A protein and the small-molecule ligand that binds it are described below.
Small molecule (SMILES): O=c1ccn([C@@H]2O[C@H](CO[P](=O)(O)O[C@H]3[C@@H](O)[C@H](n4ccc(=O)[nH]c4=O)O[C@@H]3CO[P](=O)(O)O[C@H]3[C@@H](O)[C@H](n4ccc(=O)[nH]c4=O)O[C@@H]3CO[P](=O)(O)O[C@H]3[C@@H](O)[C@H](n4ccc(=O)[nH]c4=O)O[C@@H]3COP(=O)=O)[C@@H](O)[C@H]2O)c(=O)[nH]1

Sequence of chain 34.A:
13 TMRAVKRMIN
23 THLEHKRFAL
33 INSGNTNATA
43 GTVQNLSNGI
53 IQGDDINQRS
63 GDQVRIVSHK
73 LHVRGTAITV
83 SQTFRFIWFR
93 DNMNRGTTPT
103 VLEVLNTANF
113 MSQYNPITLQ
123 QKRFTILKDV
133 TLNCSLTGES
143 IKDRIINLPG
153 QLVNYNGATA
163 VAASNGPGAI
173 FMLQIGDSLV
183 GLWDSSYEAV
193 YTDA

Binding-site contacts:
Ligand atom P contacts residue ARG19 of chain 34.A at 2.8 Å.
Ligand atom O2 contacts residue A3 of chain 34.B at 3.2 Å.
Ligand atom N3 contacts residue A3 of chain 34.B at 2.8 Å (h-bond).
Ligand atom C3' contacts residue ARG15 of chain 34.A at 3.8 Å.
Ligand atom OP1 contacts residue ARG15 of chain 34.A at 2.5 Å.
Ligand atom C5' contacts residue ARG19 of chain 34.A at 3.2 Å.
Ligand atom N3 contacts residue A1 of chain 34.B at 2.7 Å (h-bond).
Ligand atom O2 contacts residue A2 of chain 34.B at 3.7 Å.
Ligand atom C6 contacts residue ARG19 of chain 34.A at 2.7 Å.
Ligand atom C4 contacts residue A3 of chain 34.B at 3.6 Å.
Ligand atom O4 contacts residue A3 of chain 34.B at 2.8 Å (h-bond).
Ligand atom C4' contacts residue ARG15 of chain 34.A at 3.3 Å.
Ligand atom P contacts residue ARG15 of chain 34.A at 3.1 Å.
Ligand atom N1 contacts residue A3 of chain 34.B at 4.3 Å.
Ligand atom C4 contacts residue A1 of chain 34.B at 3.4 Å.
Ligand atom OP1 contacts residue ARG19 of chain 34.A at 4.1 Å.
Ligand atom C1' contacts residue ARG19 of chain 34.A at 4.3 Å.
Ligand atom N1 contacts residue ARG19 of chain 34.A at 3.9 Å.
Ligand atom C5' contacts residue ARG15 of chain 34.A at 2.5 Å.
Ligand atom O4 contacts residue A1 of chain 34.B at 3.0 Å (h-bond).
Ligand atom OP1 contacts residue LYS18 of chain 34.A at 3.7 Å.
Ligand atom C2 contacts residue A3 of chain 34.B at 3.5 Å.
Ligand atom O5' contacts residue ARG19 of chain 34.A at 2.1 Å (salt-bridge).
Ligand atom O5' contacts residue ARG15 of chain 34.A at 3.6 Å.
Ligand atom C4 contacts residue ARG19 of chain 34.A at 3.9 Å.
Ligand atom C4' contacts residue ARG19 of chain 34.A at 3.7 Å.
Ligand atom O2 contacts residue A1 of chain 34.B at 2.7 Å (h-bond).
Ligand atom OP2 contacts residue ARG15 of chain 34.A at 2.5 Å.
Ligand atom OP1 contacts residue MET14 of chain 34.A at 3.8 Å.
Ligand atom C2 contacts residue A1 of chain 34.B at 3.1 Å.
Ligand atom C2' contacts residue ARG19 of chain 34.A at 3.6 Å.
Ligand atom N3 contacts residue A2 of chain 34.B at 3.7 Å.
Ligand atom C5 contacts residue ARG19 of chain 34.A at 2.9 Å.
Ligand atom C3' contacts residue ARG19 of chain 34.A at 3.4 Å.
Ligand atom C2 contacts residue A2 of chain 34.B at 3.9 Å.
Ligand atom OP2 contacts residue ALA16 of chain 34.A at 4.1 Å.
Ligand atom OP2 contacts residue ARG19 of chain 34.A at 2.1 Å (salt-bridge).
Ligand atom O4' contacts residue ARG19 of chain 34.A at 3.9 Å.
Ligand atom O3' contacts residue ARG15 of chain 34.A at 3.1 Å (salt-bridge).
Ligand atom O3' contacts residue ARG19 of chain 34.A at 3.6 Å (salt-bridge).